Sequence of chain 1.B:
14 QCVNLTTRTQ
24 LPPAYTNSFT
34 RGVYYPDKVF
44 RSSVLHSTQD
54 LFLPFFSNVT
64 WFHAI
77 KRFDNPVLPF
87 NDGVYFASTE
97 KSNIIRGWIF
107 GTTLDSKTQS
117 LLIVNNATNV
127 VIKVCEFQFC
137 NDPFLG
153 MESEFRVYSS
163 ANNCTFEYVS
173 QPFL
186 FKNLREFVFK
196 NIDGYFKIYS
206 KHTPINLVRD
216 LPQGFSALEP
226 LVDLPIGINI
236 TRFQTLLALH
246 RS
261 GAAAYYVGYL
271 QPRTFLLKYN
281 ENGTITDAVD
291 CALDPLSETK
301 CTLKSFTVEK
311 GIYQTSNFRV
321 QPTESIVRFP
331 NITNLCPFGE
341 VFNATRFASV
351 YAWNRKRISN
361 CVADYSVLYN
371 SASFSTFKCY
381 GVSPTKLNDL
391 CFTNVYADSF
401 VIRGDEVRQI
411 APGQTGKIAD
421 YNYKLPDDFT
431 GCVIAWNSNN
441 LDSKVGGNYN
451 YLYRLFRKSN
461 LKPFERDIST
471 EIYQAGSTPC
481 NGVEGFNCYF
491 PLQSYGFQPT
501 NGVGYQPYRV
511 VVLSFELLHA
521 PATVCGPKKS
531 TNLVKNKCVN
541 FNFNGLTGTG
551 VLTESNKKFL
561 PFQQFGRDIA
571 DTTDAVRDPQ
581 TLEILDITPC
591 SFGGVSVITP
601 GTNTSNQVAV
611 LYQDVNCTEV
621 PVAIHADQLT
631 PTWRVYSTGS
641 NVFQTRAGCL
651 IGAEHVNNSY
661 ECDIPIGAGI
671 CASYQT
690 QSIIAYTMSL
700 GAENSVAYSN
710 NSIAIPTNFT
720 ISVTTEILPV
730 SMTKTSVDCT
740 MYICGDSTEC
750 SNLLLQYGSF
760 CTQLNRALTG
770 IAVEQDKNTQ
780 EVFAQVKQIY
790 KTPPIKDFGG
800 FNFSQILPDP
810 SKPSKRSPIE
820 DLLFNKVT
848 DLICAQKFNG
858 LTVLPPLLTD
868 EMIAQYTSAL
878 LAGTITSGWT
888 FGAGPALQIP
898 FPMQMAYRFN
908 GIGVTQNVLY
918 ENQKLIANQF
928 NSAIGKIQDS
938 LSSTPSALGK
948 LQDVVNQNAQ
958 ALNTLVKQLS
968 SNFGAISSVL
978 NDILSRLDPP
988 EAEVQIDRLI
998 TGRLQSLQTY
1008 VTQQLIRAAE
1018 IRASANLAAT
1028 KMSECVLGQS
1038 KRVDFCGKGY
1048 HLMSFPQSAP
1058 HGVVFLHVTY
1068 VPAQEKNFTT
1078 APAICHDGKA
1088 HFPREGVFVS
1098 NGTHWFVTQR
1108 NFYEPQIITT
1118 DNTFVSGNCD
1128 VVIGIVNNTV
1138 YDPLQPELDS

A protein and the small-molecule ligand that binds it are described below.
Small molecule (SMILES): CC(=O)N[C@H]1[C@H](O[C@H]2[C@H](O)[C@@H](NC(C)=O)CO[C@@H]2CO)O[C@H](CO)[C@@H](O)[C@@H]1O

Binding-site contacts:
Ligand atom C1 contacts residue THR1100 of chain 1.B at 3.5 Å.
Ligand atom O5 contacts residue PHE1103 of chain 1.B at 3.4 Å.
Ligand atom C1 contacts residue ASN1098 of chain 1.B at 1.5 Å.
Ligand atom C1 contacts residue HIS1101 of chain 1.B at 3.7 Å.
Ligand atom C5 contacts residue PHE1103 of chain 1.B at 4.0 Å (hydrophobic).
Ligand atom C7 contacts residue HIS1101 of chain 1.B at 4.4 Å.
Ligand atom N2 contacts residue ASN1098 of chain 1.B at 2.3 Å (h-bond).
Ligand atom C5 contacts residue ASN1098 of chain 1.B at 3.6 Å.
Ligand atom O5 contacts residue THR1100 of chain 1.B at 4.5 Å.
Ligand atom C2 contacts residue ASN1098 of chain 1.B at 2.6 Å.
Ligand atom C3 contacts residue HIS1101 of chain 1.B at 3.8 Å.
Ligand atom C3 contacts residue THR1100 of chain 1.B at 3.7 Å.
Ligand atom C4 contacts residue ASN1098 of chain 1.B at 4.2 Å.
Ligand atom O6 contacts residue HIS1101 of chain 1.B at 4.1 Å.
Ligand atom O5 contacts residue ASN1098 of chain 1.B at 2.3 Å (h-bond).
Ligand atom C8 contacts residue ASN1098 of chain 1.B at 3.4 Å.
Ligand atom C5 contacts residue THR1100 of chain 1.B at 4.5 Å.
Ligand atom C5 contacts residue HIS1101 of chain 1.B at 3.2 Å.
Ligand atom O7 contacts residue HIS1101 of chain 1.B at 4.4 Å.
Ligand atom C6 contacts residue PHE1103 of chain 1.B at 3.5 Å (hydrophobic).
Ligand atom C2 contacts residue THR1100 of chain 1.B at 3.6 Å.
Ligand atom N2 contacts residue THR1100 of chain 1.B at 3.3 Å (h-bond).
Ligand atom O4 contacts residue HIS1101 of chain 1.B at 3.8 Å.
Ligand atom O7 contacts residue ASN1098 of chain 1.B at 4.0 Å.
Ligand atom O5 contacts residue HIS1101 of chain 1.B at 3.8 Å.
Ligand atom C4 contacts residue HIS1101 of chain 1.B at 3.9 Å.
Ligand atom C2 contacts residue HIS1101 of chain 1.B at 4.3 Å.
Ligand atom C8 contacts residue HIS1101 of chain 1.B at 4.2 Å.
Ligand atom C1 contacts residue PHE1103 of chain 1.B at 4.3 Å (hydrophobic).
Ligand atom C7 contacts residue THR1100 of chain 1.B at 4.2 Å.
Ligand atom C6 contacts residue HIS1101 of chain 1.B at 4.1 Å.
Ligand atom C3 contacts residue ASN1098 of chain 1.B at 3.9 Å.
Ligand atom C7 contacts residue ASN1098 of chain 1.B at 3.0 Å.